A protein and the small-molecule ligand that binds it are described below.
Small molecule (SMILES): CC(C)CN(C[C@@H](O)[C@H](Cc1ccccc1)NC(=O)O[C@H]1CO[C@H]2OCC[C@H]21)S(=O)(=O)c1ccc2c(c1)C(=O)O[B-]2(O)O

Sequence of chain 1.A:
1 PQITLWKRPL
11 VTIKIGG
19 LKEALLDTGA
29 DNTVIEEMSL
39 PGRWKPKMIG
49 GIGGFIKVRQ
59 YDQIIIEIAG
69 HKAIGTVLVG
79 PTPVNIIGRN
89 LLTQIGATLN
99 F

Binding-site contacts:
Ligand atom C09 contacts residue ASP25 of chain 1.A at 3.3 Å.
Ligand atom C09 contacts residue GLY27 of chain 1.A at 3.7 Å.
Ligand atom C03 contacts residue GLY48 of chain 1.A at 3.5 Å.
Ligand atom O02 contacts residue LEU76 of chain 1.A at 3.2 Å.
Ligand atom C19 contacts residue ASP25 of chain 1.A at 3.2 Å.
Ligand atom O06 contacts residue ASN30 of chain 1.B at 3.3 Å (h-bond).
Ligand atom C10 contacts residue ASP25 of chain 1.B at 3.5 Å.
Ligand atom O08 contacts residue GLY27 of chain 1.B at 3.7 Å.
Ligand atom C18 contacts residue GLY27 of chain 1.B at 3.7 Å.
Ligand atom O07 contacts residue ASP29 of chain 1.B at 3.0 Å (salt-bridge).
Ligand atom O03 contacts residue GLY48 of chain 1.A at 3.2 Å (h-bond).
Ligand atom C14 contacts residue ALA28 of chain 1.B at 3.7 Å (hydrophobic).
Ligand atom O08 contacts residue ASP25 of chain 1.B at 2.7 Å (salt-bridge).
Ligand atom C22 contacts residue ILE50 of chain 1.B at 3.6 Å (hydrophobic).
Ligand atom C24 contacts residue VAL82 of chain 1.A at 3.6 Å (hydrophobic).
Ligand atom O05 contacts residue ALA28 of chain 1.B at 3.6 Å.
Ligand atom O02 contacts residue ILE47 of chain 1.A at 3.4 Å.
Ligand atom C07 contacts residue ILE47 of chain 1.A at 3.6 Å (hydrophobic).
Ligand atom O01 contacts residue ILE47 of chain 1.A at 3.6 Å.
Ligand atom C01 contacts residue ALA28 of chain 1.A at 3.7 Å (hydrophobic).
Ligand atom C15 contacts residue ASN30 of chain 1.B at 3.4 Å.
Ligand atom O10 contacts residue ILE50 of chain 1.B at 3.7 Å.
Ligand atom O06 contacts residue ALA28 of chain 1.B at 3.7 Å.
Ligand atom C25 contacts residue GLY27 of chain 1.B at 3.5 Å.
Ligand atom O11 contacts residue ASN30 of chain 1.A at 2.5 Å (h-bond).
Ligand atom O02 contacts residue ASN30 of chain 1.A at 2.7 Å (h-bond).
Ligand atom C08 contacts residue GLY27 of chain 1.A at 3.5 Å.
Ligand atom C10 contacts residue ASP25 of chain 1.A at 3.4 Å.
Ligand atom O09 contacts residue GLY49 of chain 1.A at 3.6 Å.
Ligand atom C23 contacts residue GLY48 of chain 1.B at 3.5 Å.
Ligand atom O11 contacts residue ASP29 of chain 1.A at 3.3 Å.
Ligand atom C22 contacts residue GLY49 of chain 1.B at 3.5 Å.
Ligand atom N02 contacts residue GLY27 of chain 1.B at 3.3 Å (h-bond).
Ligand atom B01 contacts residue ASN30 of chain 1.A at 3.2 Å.
Ligand atom C17 contacts residue GLY48 of chain 1.B at 3.2 Å.
Ligand atom O06 contacts residue ASP29 of chain 1.B at 3.3 Å (salt-bridge).
Ligand atom O08 contacts residue ASP25 of chain 1.A at 2.6 Å (salt-bridge).
Ligand atom C23 contacts residue VAL82 of chain 1.A at 3.7 Å (hydrophobic).
Ligand atom O09 contacts residue ILE50 of chain 1.B at 3.3 Å.
Ligand atom C22 contacts residue PRO81 of chain 1.A at 3.7 Å (hydrophobic).

Sequence of chain 1.B:
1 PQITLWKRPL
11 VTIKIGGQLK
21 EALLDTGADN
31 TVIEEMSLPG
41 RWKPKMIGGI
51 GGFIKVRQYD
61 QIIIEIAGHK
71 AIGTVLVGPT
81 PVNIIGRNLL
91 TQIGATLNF